Binding-site contacts:
Ligand atom F4 contacts residue LEU118 of chain 2.B at 4.2 Å.
Ligand atom C1 contacts residue MET121 of chain 2.B at 4.2 Å (hydrophobic).
Ligand atom F5 contacts residue HIS285 of chain 2.B at 3.2 Å.
Ligand atom C17 contacts residue TRP177 of chain 2.B at 4.2 Å (hydrophobic).
Ligand atom C3 contacts residue HIS285 of chain 2.B at 3.6 Å.
Ligand atom C7 contacts residue HIS285 of chain 2.B at 3.6 Å.
Ligand atom C10 contacts residue HIS285 of chain 2.B at 3.8 Å.
Ligand atom C20 contacts residue GLN163 of chain 2.B at 4.1 Å.
Ligand atom O2 contacts residue TRP177 of chain 2.B at 3.5 Å.
Ligand atom O2 contacts residue PHE166 of chain 2.B at 3.9 Å.
Ligand atom F5 contacts residue LEU87 of chain 2.B at 3.8 Å.
Ligand atom C2 contacts residue HIS285 of chain 2.B at 4.1 Å.
Ligand atom C19 contacts residue TRP177 of chain 2.B at 3.8 Å (hydrophobic).
Ligand atom F4 contacts residue LEU87 of chain 2.B at 4.2 Å.
Ligand atom F3 contacts residue MET303 of chain 2.B at 4.0 Å.
Ligand atom F6 contacts residue HIS285 of chain 2.B at 4.0 Å.
Ligand atom F6 contacts residue LEU289 of chain 2.B at 3.6 Å.
Ligand atom O3 contacts residue PHE166 of chain 2.B at 3.8 Å.
Ligand atom S1 contacts residue PHE166 of chain 2.B at 4.0 Å.
Ligand atom F6 contacts residue ILE292 of chain 2.B at 4.0 Å.
Ligand atom C4 contacts residue MET201 of chain 2.B at 4.1 Å (hydrophobic).
Ligand atom F1 contacts residue MET121 of chain 2.B at 3.6 Å.
Ligand atom F2 contacts residue LEU118 of chain 2.B at 3.7 Å.
Ligand atom F2 contacts residue MET121 of chain 2.B at 3.3 Å.
Ligand atom C1 contacts residue LEU87 of chain 2.B at 4.0 Å (hydrophobic).
Ligand atom C11 contacts residue GLN163 of chain 2.B at 2.8 Å.
Ligand atom F5 contacts residue ARG288 of chain 2.B at 4.0 Å.
Ligand atom O1 contacts residue LEU289 of chain 2.B at 3.6 Å.
Ligand atom C9 contacts residue MET121 of chain 2.B at 4.1 Å (hydrophobic).
Ligand atom C11 contacts residue PHE166 of chain 2.B at 3.5 Å (hydrophobic).
Ligand atom O1 contacts residue HIS285 of chain 2.B at 2.6 Å (h-bond).
Ligand atom F1 contacts residue SER125 of chain 2.B at 3.1 Å.
Ligand atom C19 contacts residue LEU87 of chain 2.B at 3.8 Å (hydrophobic).
Ligand atom C19 contacts residue LEU202 of chain 2.B at 3.7 Å (hydrophobic).
Ligand atom C18 contacts residue TRP177 of chain 2.B at 3.7 Å (hydrophobic).
Ligand atom F3 contacts residue PHE298 of chain 2.B at 3.1 Å.
Ligand atom F6 contacts residue PHE298 of chain 2.B at 3.6 Å.
Ligand atom F4 contacts residue ILE292 of chain 2.B at 4.1 Å.
Ligand atom C18 contacts residue LEU87 of chain 2.B at 4.1 Å (hydrophobic).
Ligand atom F3 contacts residue LEU289 of chain 2.B at 4.0 Å.

Sequence of chain 2.B:
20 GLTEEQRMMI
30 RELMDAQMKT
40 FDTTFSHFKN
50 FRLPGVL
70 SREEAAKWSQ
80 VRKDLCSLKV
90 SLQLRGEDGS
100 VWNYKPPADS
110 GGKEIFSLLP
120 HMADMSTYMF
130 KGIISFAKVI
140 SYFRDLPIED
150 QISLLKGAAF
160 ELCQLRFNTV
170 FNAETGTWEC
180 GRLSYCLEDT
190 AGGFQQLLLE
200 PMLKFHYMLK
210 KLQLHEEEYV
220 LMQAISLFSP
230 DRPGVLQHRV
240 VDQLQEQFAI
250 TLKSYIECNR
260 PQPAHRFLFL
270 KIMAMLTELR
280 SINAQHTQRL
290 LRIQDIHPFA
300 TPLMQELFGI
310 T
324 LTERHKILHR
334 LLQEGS

The protein below binds the small molecule below.
Small molecule (SMILES): O=S(=O)(c1ccc(F)cc1)C1(c2ccc(C(O)(C(F)(F)F)C(F)(F)F)cc2)CCCC1